Binding-site contacts:
Ligand atom C5 contacts residue NHF1 of chain 1.T at 0.9 Å.
Ligand atom C1 contacts residue HIS438 of chain 1.B at 3.1 Å.
Ligand atom O6 contacts residue NHF1 of chain 1.T at 0.5 Å.
Ligand atom C4 contacts residue UDP1 of chain 1.Q at 3.3 Å.
Ligand atom C3 contacts residue GLU675 of chain 1.B at 3.3 Å.
Ligand atom C5 contacts residue UDP1 of chain 1.Q at 2.9 Å.
Ligand atom O5 contacts residue GLN304 of chain 1.B at 3.6 Å (h-bond).
Ligand atom C2 contacts residue NHF1 of chain 1.T at 0.3 Å.
Ligand atom O5 contacts residue HIS438 of chain 1.B at 3.8 Å.
Ligand atom C1 contacts residue NHF1 of chain 1.T at 0.4 Å.
Ligand atom O5 contacts residue NHF1 of chain 1.T at 1.1 Å.
Ligand atom O3 contacts residue GLU675 of chain 1.B at 2.8 Å (salt-bridge).
Ligand atom C3 contacts residue HIS438 of chain 1.B at 3.8 Å.
Ligand atom O4 contacts residue NHF1 of chain 1.T at 0.7 Å (h-bond).
Ligand atom O4 contacts residue PHE677 of chain 1.B at 3.3 Å.
Ligand atom C4 contacts residue NHF1 of chain 1.T at 0.5 Å.
Ligand atom O4 contacts residue GLY678 of chain 1.B at 3.0 Å (h-bond).
Ligand atom O4 contacts residue UDP1 of chain 1.Q at 2.6 Å (h-bond).
Ligand atom O2 contacts residue HIS438 of chain 1.B at 3.4 Å (h-bond).
Ligand atom O3 contacts residue NHF1 of chain 1.T at 0.3 Å (h-bond).
Ligand atom O2 contacts residue NHF1 of chain 1.T at 0.3 Å (h-bond).
Ligand atom O4 contacts residue LEU679 of chain 1.B at 3.5 Å (h-bond).
Ligand atom O6 contacts residue HIS438 of chain 1.B at 2.8 Å (h-bond).
Ligand atom O3 contacts residue PHE677 of chain 1.B at 2.8 Å (h-bond).
Ligand atom O2 contacts residue UDP1 of chain 1.Q at 3.1 Å (h-bond).
Ligand atom C1 contacts residue UDP1 of chain 1.Q at 3.1 Å.
Ligand atom C6 contacts residue GLN304 of chain 1.B at 3.9 Å.
Ligand atom O2 contacts residue ALA439 of chain 1.B at 3.6 Å.
Ligand atom O3 contacts residue ALA676 of chain 1.B at 3.4 Å (h-bond).
Ligand atom C4 contacts residue HIS438 of chain 1.B at 3.8 Å.
Ligand atom C4 contacts residue PHE677 of chain 1.B at 3.9 Å (hydrophobic).
Ligand atom C2 contacts residue UDP1 of chain 1.Q at 3.0 Å.
Ligand atom C6 contacts residue NHF1 of chain 1.T at 0.9 Å.
Ligand atom C6 contacts residue HIS438 of chain 1.B at 3.7 Å.
Ligand atom C2 contacts residue HIS438 of chain 1.B at 3.1 Å.
Ligand atom O5 contacts residue UDP1 of chain 1.Q at 2.6 Å (h-bond).
Ligand atom C3 contacts residue NHF1 of chain 1.T at 0.2 Å.
Ligand atom O3 contacts residue GLY678 of chain 1.B at 3.3 Å (h-bond).
Ligand atom C3 contacts residue UDP1 of chain 1.Q at 3.3 Å.
Ligand atom C6 contacts residue GLY303 of chain 1.B at 3.8 Å.

The protein below binds the small molecule below.
Small molecule (SMILES): OC[C@H]1OC=C(O)[C@@H](O)[C@@H]1O

Sequence of chain 1.B:
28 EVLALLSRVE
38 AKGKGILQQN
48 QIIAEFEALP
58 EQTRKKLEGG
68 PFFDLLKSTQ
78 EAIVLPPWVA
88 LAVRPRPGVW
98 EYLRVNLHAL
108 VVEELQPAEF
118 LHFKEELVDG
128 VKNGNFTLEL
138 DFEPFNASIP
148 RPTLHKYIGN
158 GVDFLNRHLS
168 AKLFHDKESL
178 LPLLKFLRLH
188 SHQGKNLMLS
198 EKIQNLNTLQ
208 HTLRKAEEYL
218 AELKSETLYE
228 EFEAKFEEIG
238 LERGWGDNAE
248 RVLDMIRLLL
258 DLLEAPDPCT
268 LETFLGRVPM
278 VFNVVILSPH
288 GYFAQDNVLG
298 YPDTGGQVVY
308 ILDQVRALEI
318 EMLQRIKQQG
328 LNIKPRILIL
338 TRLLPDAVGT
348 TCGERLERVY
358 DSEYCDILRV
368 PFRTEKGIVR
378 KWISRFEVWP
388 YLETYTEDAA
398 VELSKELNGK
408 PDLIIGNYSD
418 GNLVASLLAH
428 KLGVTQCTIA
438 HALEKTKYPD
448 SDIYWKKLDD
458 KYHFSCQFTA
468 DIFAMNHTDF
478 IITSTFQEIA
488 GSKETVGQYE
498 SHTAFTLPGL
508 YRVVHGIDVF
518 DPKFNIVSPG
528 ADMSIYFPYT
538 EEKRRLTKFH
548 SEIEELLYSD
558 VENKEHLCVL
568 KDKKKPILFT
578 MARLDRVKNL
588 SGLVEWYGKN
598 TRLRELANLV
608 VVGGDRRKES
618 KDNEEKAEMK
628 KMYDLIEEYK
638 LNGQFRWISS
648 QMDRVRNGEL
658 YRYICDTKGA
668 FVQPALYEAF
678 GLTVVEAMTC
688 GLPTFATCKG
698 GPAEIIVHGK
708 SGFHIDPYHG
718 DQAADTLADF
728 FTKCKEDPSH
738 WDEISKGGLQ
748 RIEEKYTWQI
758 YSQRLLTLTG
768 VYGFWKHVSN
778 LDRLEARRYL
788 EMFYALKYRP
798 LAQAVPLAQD